Sequence of chain 1.C:
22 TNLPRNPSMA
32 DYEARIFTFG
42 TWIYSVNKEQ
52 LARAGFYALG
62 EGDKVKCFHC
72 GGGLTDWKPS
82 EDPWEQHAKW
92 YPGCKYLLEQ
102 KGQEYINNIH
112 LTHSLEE

Sequence of chain 1.H:
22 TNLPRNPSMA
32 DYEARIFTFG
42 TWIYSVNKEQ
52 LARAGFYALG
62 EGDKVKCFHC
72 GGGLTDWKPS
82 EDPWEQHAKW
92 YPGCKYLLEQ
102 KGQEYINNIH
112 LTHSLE

Binding-site contacts:
Ligand atom C27 contacts residue LEU75 of chain 1.H at 3.8 Å (hydrophobic).
Ligand atom C28 contacts residue GLY74 of chain 1.H at 3.5 Å.
Ligand atom N40 contacts residue GLU82 of chain 1.H at 2.7 Å (salt-bridge).
Ligand atom C2 contacts residue LEU116 of chain 1.C at 3.5 Å (hydrophobic).
Ligand atom C43 contacts residue THR76 of chain 1.H at 3.7 Å.
Ligand atom C39 contacts residue GLU82 of chain 1.H at 3.8 Å.
Ligand atom O31 contacts residue LEU75 of chain 1.H at 3.2 Å.
Ligand atom C37 contacts residue ASP77 of chain 1.H at 3.7 Å.
Ligand atom N34 contacts residue THR76 of chain 1.H at 2.7 Å (h-bond).
Ligand atom O36 contacts residue TRP91 of chain 1.H at 3.6 Å (h-bond).
Ligand atom C15 contacts residue LEU112 of chain 1.C at 3.5 Å (hydrophobic).
Ligand atom C1 contacts residue LEU116 of chain 1.C at 3.6 Å (hydrophobic).
Ligand atom C41 contacts residue GLU82 of chain 1.H at 3.2 Å.
Ligand atom C39 contacts residue GLN87 of chain 1.H at 3.2 Å.
Ligand atom C27 contacts residue GLY74 of chain 1.H at 3.7 Å.
Ligand atom C37 contacts residue GLN87 of chain 1.H at 3.5 Å.
Ligand atom C11 contacts residue GLY74 of chain 1.H at 3.2 Å.
Ligand atom F46 contacts residue ASP77 of chain 1.H at 2.9 Å.
Ligand atom C32 contacts residue THR76 of chain 1.H at 3.4 Å.
Ligand atom C11 contacts residue LEU75 of chain 1.H at 3.7 Å (hydrophobic).
Ligand atom C42 contacts residue THR76 of chain 1.H at 3.2 Å.
Ligand atom C29 contacts residue GLY74 of chain 1.H at 3.7 Å.
Ligand atom C30 contacts residue THR76 of chain 1.H at 3.7 Å.
Ligand atom C44 contacts residue ASP77 of chain 1.H at 3.7 Å.
Ligand atom C45 contacts residue ASP77 of chain 1.H at 3.8 Å.
Ligand atom C39 contacts residue TRP78 of chain 1.H at 3.7 Å (hydrophobic).
Ligand atom C16 contacts residue GLY74 of chain 1.H at 3.5 Å.
Ligand atom C26 contacts residue GLY74 of chain 1.H at 3.6 Å.
Ligand atom C11 contacts residue TYR92 of chain 1.H at 3.7 Å (hydrophobic).
Ligand atom O31 contacts residue THR76 of chain 1.H at 2.9 Å (h-bond).
Ligand atom C13 contacts residue TYR92 of chain 1.H at 3.0 Å (hydrophobic).
Ligand atom C30 contacts residue LEU75 of chain 1.H at 3.6 Å (hydrophobic).
Ligand atom C25 contacts residue GLY74 of chain 1.H at 3.7 Å.
Ligand atom C25 contacts residue LYS67 of chain 1.H at 3.8 Å.
Ligand atom C13 contacts residue GLY74 of chain 1.H at 3.7 Å.
Ligand atom O36 contacts residue GLN87 of chain 1.H at 3.6 Å.
Ligand atom N18 contacts residue GLY74 of chain 1.H at 2.8 Å (h-bond).
Ligand atom C35 contacts residue THR76 of chain 1.H at 3.8 Å.
Ligand atom C37 contacts residue GLU82 of chain 1.H at 3.6 Å.
Ligand atom N40 contacts residue GLN87 of chain 1.H at 3.0 Å (h-bond).

The small molecule below binds the protein below.
Small molecule (SMILES): CCO[C@@H]1C[C@@H]2CN(C(=O)[C@@H](NC(=O)[C@H](C)NC)C3CCC(F)(F)CC3)[C@H](C(=O)N[C@@H]3CCOc4ccccc43)CN2C1